Sequence of chain 1.I:
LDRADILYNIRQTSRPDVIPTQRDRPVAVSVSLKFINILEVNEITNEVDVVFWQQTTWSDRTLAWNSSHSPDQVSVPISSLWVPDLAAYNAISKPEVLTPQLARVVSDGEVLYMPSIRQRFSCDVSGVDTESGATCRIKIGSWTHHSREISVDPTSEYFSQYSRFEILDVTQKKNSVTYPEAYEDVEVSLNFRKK

Sequence of chain 1.J:
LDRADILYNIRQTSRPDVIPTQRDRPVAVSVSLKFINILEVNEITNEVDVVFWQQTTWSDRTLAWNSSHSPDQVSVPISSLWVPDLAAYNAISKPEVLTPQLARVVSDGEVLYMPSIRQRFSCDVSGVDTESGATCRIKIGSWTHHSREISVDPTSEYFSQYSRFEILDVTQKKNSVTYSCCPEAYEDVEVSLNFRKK

Binding-site contacts:
Ligand atom N3 contacts residue TRP143 of chain 1.I at 3.7 Å.
Ligand atom C13 contacts residue TRP53 of chain 1.J at 4.1 Å (hydrophobic).
Ligand atom C14 contacts residue TYR89 of chain 1.I at 3.3 Å (hydrophobic).
Ligand atom C6 contacts residue MET114 of chain 1.J at 4.0 Å (hydrophobic).
Ligand atom C10 contacts residue TYR185 of chain 1.I at 4.2 Å (hydrophobic).
Ligand atom C4 contacts residue TYR192 of chain 1.I at 3.7 Å (hydrophobic).
Ligand atom C1 contacts residue ARG104 of chain 1.J at 3.7 Å.
Ligand atom O1 contacts residue TRP143 of chain 1.I at 3.8 Å.
Ligand atom C8 contacts residue TRP143 of chain 1.I at 3.4 Å (hydrophobic).
Ligand atom C4 contacts residue LEU112 of chain 1.J at 3.9 Å (hydrophobic).
Ligand atom N1 contacts residue ARG104 of chain 1.J at 3.8 Å.
Ligand atom C12 contacts residue TYR185 of chain 1.I at 4.0 Å (hydrophobic).
Ligand atom C5 contacts residue LEU112 of chain 1.J at 4.3 Å (hydrophobic).
Ligand atom C14 contacts residue TYR185 of chain 1.I at 2.9 Å (hydrophobic).
Ligand atom N4 contacts residue TYR192 of chain 1.I at 3.9 Å.
Ligand atom C2 contacts residue LEU112 of chain 1.J at 3.9 Å (hydrophobic).
Ligand atom N4 contacts residue TYR89 of chain 1.I at 3.3 Å (h-bond).
Ligand atom N4 contacts residue TYR185 of chain 1.I at 3.5 Å (h-bond).
Ligand atom C7 contacts residue TRP143 of chain 1.I at 3.5 Å (hydrophobic).
Ligand atom N1 contacts residue TYR192 of chain 1.I at 3.2 Å (h-bond).
Ligand atom C7 contacts residue MET114 of chain 1.J at 4.2 Å (hydrophobic).
Ligand atom C4 contacts residue ARG104 of chain 1.J at 4.0 Å.
Ligand atom N2 contacts residue TRP143 of chain 1.I at 3.5 Å (h-bond).
Ligand atom C2 contacts residue TRP143 of chain 1.I at 4.2 Å (hydrophobic).
Ligand atom C13 contacts residue TYR185 of chain 1.I at 3.2 Å (hydrophobic).
Ligand atom C12 contacts residue TRP53 of chain 1.J at 3.5 Å (hydrophobic).
Ligand atom C1 contacts residue LEU112 of chain 1.J at 3.4 Å (hydrophobic).
Ligand atom C3 contacts residue LEU112 of chain 1.J at 3.6 Å (hydrophobic).
Ligand atom C6 contacts residue TRP143 of chain 1.I at 3.5 Å (hydrophobic).
Ligand atom N1 contacts residue GLN73 of chain 1.J at 4.3 Å.
Ligand atom C11 contacts residue TRP143 of chain 1.I at 4.3 Å (hydrophobic).
Ligand atom C2 contacts residue THR144 of chain 1.I at 4.0 Å.
Ligand atom O1 contacts residue MET114 of chain 1.J at 3.8 Å.
Ligand atom C2 contacts residue MET114 of chain 1.J at 4.3 Å (hydrophobic).
Ligand atom C8 contacts residue MET114 of chain 1.J at 4.0 Å (hydrophobic).
Ligand atom C10 contacts residue TYR89 of chain 1.I at 4.0 Å (hydrophobic).
Ligand atom N3 contacts residue TRP53 of chain 1.J at 3.8 Å.
Ligand atom C6 contacts residue THR144 of chain 1.I at 4.4 Å.
Ligand atom C13 contacts residue TYR89 of chain 1.I at 3.8 Å (hydrophobic).
Ligand atom C5 contacts residue TRP143 of chain 1.I at 3.9 Å (hydrophobic).

This protein binds this small molecule.
Small molecule (SMILES): N#Cc1cccc(-c2nc(-c3cccnc3)no2)c1